A protein and the small-molecule ligand that binds it are described below.
Small molecule (SMILES): CC(=O)N[C@@H]1[C@@H](O)[C@H](O)[C@@H](CO)O[C@H]1O

Binding-site contacts:
Ligand atom C1 contacts residue ASN308 of chain 1.D at 1.4 Å.
Ligand atom O6 contacts residue ASN308 of chain 1.D at 4.4 Å.
Ligand atom C6 contacts residue ASN308 of chain 1.D at 3.1 Å.
Ligand atom O5 contacts residue ASN308 of chain 1.D at 2.4 Å (h-bond).
Ligand atom C3 contacts residue ASN308 of chain 1.D at 3.5 Å.
Ligand atom C4 contacts residue ASN308 of chain 1.D at 3.4 Å.
Ligand atom C5 contacts residue ASN308 of chain 1.D at 3.1 Å.
Ligand atom N2 contacts residue ASN308 of chain 1.D at 3.6 Å (h-bond).
Ligand atom C2 contacts residue ASN308 of chain 1.D at 2.5 Å.

Sequence of chain 1.D:
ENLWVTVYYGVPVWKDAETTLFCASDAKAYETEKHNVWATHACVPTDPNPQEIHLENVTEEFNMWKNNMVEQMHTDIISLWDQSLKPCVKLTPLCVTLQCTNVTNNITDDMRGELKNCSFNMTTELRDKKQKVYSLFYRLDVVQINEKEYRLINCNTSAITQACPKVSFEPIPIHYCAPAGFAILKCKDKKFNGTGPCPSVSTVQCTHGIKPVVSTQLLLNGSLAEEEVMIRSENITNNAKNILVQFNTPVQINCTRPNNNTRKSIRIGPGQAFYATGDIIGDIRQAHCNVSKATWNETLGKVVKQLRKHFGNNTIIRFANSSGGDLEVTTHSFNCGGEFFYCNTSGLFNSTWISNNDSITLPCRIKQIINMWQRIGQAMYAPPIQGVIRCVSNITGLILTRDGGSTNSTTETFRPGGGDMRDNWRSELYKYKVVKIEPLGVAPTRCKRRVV